The small molecule below binds the protein below.
Small molecule (SMILES): CC(=O)N[C@@H]1[C@@H](O)[C@H](O)[C@@H](CO)O[C@H]1O

Sequence of chain 1.C:
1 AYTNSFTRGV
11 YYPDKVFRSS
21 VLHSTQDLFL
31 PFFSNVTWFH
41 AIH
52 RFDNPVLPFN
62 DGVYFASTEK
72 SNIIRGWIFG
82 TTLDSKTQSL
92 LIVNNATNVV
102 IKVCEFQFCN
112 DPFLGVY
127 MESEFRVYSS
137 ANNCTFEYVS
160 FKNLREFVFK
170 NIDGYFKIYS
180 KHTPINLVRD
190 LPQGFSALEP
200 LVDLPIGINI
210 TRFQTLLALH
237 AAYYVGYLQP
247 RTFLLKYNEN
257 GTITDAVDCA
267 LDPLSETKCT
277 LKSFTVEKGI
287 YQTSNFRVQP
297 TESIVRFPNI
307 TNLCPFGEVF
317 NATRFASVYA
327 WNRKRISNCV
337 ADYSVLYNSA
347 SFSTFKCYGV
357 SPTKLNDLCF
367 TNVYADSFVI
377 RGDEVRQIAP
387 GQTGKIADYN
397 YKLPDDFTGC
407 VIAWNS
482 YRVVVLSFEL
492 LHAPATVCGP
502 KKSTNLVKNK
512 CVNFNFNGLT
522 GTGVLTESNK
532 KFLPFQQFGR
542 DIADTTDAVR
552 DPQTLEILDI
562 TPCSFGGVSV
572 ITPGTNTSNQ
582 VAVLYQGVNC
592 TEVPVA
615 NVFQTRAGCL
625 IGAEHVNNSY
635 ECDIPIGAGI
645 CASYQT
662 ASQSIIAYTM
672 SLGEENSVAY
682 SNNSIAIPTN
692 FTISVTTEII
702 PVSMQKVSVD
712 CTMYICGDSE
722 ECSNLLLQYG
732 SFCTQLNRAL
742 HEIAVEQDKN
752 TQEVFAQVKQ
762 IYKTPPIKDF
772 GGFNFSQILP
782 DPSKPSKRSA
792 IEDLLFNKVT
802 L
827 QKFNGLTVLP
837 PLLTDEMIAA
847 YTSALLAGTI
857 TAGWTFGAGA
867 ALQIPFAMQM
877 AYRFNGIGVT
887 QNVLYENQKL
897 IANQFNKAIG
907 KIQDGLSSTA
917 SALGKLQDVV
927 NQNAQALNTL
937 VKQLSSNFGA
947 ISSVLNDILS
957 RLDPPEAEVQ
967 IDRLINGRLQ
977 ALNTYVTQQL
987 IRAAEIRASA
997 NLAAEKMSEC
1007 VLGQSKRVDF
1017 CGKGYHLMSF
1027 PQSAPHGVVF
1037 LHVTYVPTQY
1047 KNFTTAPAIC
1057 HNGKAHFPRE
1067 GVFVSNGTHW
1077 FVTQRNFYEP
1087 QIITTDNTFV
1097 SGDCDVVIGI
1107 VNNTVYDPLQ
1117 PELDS

Binding-site contacts:
Ligand atom N2 contacts residue ASN256 of chain 1.C at 2.9 Å (h-bond).
Ligand atom C6 contacts residue ASN256 of chain 1.C at 4.4 Å.
Ligand atom C1 contacts residue GLU255 of chain 1.C at 4.1 Å.
Ligand atom C8 contacts residue ASN256 of chain 1.C at 4.3 Å.
Ligand atom C5 contacts residue GLU255 of chain 1.C at 4.0 Å.
Ligand atom O6 contacts residue GLU255 of chain 1.C at 3.2 Å (salt-bridge).
Ligand atom O7 contacts residue ASN256 of chain 1.C at 3.0 Å (h-bond).
Ligand atom C7 contacts residue ASN256 of chain 1.C at 3.1 Å.
Ligand atom O5 contacts residue GLU255 of chain 1.C at 3.6 Å.
Ligand atom C3 contacts residue ASN256 of chain 1.C at 3.8 Å.
Ligand atom O5 contacts residue ASN256 of chain 1.C at 2.4 Å (h-bond).
Ligand atom C4 contacts residue ASN256 of chain 1.C at 4.2 Å.
Ligand atom C2 contacts residue ASN256 of chain 1.C at 2.4 Å.
Ligand atom C5 contacts residue ASN256 of chain 1.C at 3.7 Å.
Ligand atom C6 contacts residue GLU255 of chain 1.C at 4.1 Å.
Ligand atom O6 contacts residue ASN256 of chain 1.C at 4.3 Å.
Ligand atom C1 contacts residue ASN256 of chain 1.C at 1.4 Å.